This protein binds this small molecule.
Small molecule (SMILES): O=C1CS(=O)(=O)N(Cc2ccc(F)cc2)c2ccsc21

Binding-site contacts:
Ligand atom F8 contacts residue THR218 of chain 1.A at 3.8 Å.
Ligand atom C13 contacts residue GSH1 of chain 1.D at 1.8 Å.
Ligand atom C7 contacts residue MET219 of chain 1.A at 3.8 Å (hydrophobic).
Ligand atom C6 contacts residue THR218 of chain 1.A at 3.6 Å.
Ligand atom C1 contacts residue LEU215 of chain 1.A at 3.3 Å (hydrophobic).
Ligand atom C5 contacts residue THR218 of chain 1.A at 4.0 Å.
Ligand atom C24 contacts residue MET124 of chain 1.A at 3.4 Å (hydrophobic).
Ligand atom N9 contacts residue MET124 of chain 1.A at 3.8 Å.
Ligand atom C10 contacts residue MET124 of chain 1.A at 4.1 Å (hydrophobic).
Ligand atom C3 contacts residue LEU215 of chain 1.A at 4.0 Å (hydrophobic).
Ligand atom C12 contacts residue SER121 of chain 1.A at 3.8 Å.
Ligand atom O16 contacts residue GSH1 of chain 1.D at 3.1 Å (h-bond).
Ligand atom C4 contacts residue LEU45 of chain 1.A at 4.0 Å (hydrophobic).
Ligand atom S23 contacts residue SER121 of chain 1.A at 3.5 Å (h-bond).
Ligand atom C12 contacts residue GSH1 of chain 1.D at 2.9 Å.
Ligand atom C25 contacts residue MET124 of chain 1.A at 3.5 Å (hydrophobic).
Ligand atom C13 contacts residue PHE117 of chain 1.A at 3.8 Å (hydrophobic).
Ligand atom O15 contacts residue MET124 of chain 1.A at 3.2 Å.
Ligand atom C2 contacts residue LEU215 of chain 1.A at 3.5 Å (hydrophobic).
Ligand atom O17 contacts residue SER121 of chain 1.A at 3.0 Å (h-bond).
Ligand atom O16 contacts residue PRO22 of chain 1.A at 4.0 Å.
Ligand atom C5 contacts residue ARG20 of chain 1.A at 3.9 Å.
Ligand atom O17 contacts residue GSH1 of chain 1.D at 3.3 Å (h-bond).
Ligand atom F8 contacts residue ARG20 of chain 1.A at 3.4 Å.
Ligand atom C1 contacts residue MET124 of chain 1.A at 3.9 Å (hydrophobic).
Ligand atom O15 contacts residue GSH1 of chain 1.D at 3.4 Å (h-bond).
Ligand atom O15 contacts residue PRO22 of chain 1.A at 3.1 Å.
Ligand atom C4 contacts residue ARG20 of chain 1.A at 3.7 Å.
Ligand atom F8 contacts residue LEU45 of chain 1.A at 4.0 Å.
Ligand atom C7 contacts residue LEU215 of chain 1.A at 3.9 Å (hydrophobic).
Ligand atom C3 contacts residue ARG20 of chain 1.A at 4.0 Å.
Ligand atom O17 contacts residue PHE117 of chain 1.A at 3.7 Å.
Ligand atom S23 contacts residue SER125 of chain 1.A at 2.9 Å (h-bond).
Ligand atom O16 contacts residue SER21 of chain 1.A at 3.2 Å.
Ligand atom O16 contacts residue ARG20 of chain 1.A at 4.0 Å.
Ligand atom S14 contacts residue GSH1 of chain 1.D at 2.9 Å (h-bond).
Ligand atom C12 contacts residue PHE117 of chain 1.A at 4.0 Å (hydrophobic).
Ligand atom F8 contacts residue PHE46 of chain 1.A at 3.2 Å.
Ligand atom C11 contacts residue SER121 of chain 1.A at 4.0 Å.
Ligand atom C24 contacts residue SER125 of chain 1.A at 3.4 Å.

Sequence of chain 1.A:
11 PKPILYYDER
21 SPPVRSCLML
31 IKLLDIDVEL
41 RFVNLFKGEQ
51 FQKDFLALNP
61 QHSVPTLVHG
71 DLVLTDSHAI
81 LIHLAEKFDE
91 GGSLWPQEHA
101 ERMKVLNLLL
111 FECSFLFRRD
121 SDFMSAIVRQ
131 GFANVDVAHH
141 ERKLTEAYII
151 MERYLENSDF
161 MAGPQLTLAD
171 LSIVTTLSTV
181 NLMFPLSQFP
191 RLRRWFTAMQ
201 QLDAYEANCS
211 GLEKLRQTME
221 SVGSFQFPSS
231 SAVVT